Sequence of chain 2.A:
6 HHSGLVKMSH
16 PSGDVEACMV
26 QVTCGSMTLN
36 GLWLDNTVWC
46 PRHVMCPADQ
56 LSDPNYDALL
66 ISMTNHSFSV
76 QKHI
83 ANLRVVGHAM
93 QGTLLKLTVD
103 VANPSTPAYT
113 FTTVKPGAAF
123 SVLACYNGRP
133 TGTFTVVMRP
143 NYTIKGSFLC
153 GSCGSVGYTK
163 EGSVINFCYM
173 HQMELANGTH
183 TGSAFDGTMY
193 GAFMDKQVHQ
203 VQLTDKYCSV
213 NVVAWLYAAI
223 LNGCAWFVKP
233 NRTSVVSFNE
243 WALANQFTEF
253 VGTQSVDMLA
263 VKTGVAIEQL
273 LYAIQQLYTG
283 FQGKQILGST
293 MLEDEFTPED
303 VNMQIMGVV

Binding-site contacts:
Ligand atom C5 contacts residue GLN199 of chain 2.A at 3.8 Å.
Ligand atom C9 contacts residue SER154 of chain 2.A at 3.8 Å.
Ligand atom O2 contacts residue GLU176 of chain 2.A at 3.6 Å.
Ligand atom O4 contacts residue GLN199 of chain 2.A at 3.7 Å.
Ligand atom O1 contacts residue GLU176 of chain 2.A at 2.9 Å (salt-bridge).
Ligand atom N1 contacts residue GLN199 of chain 2.A at 3.0 Å (h-bond).
Ligand atom N2 contacts residue CYS155 of chain 2.A at 2.9 Å (h-bond).
Ligand atom C21 contacts residue HIS201 of chain 2.A at 3.4 Å.
Ligand atom C9 contacts residue CYS155 of chain 2.A at 3.3 Å (hydrophobic).
Ligand atom O2 contacts residue HIS182 of chain 2.A at 3.3 Å.
Ligand atom C8 contacts residue CYS155 of chain 2.A at 2.7 Å (hydrophobic).
Ligand atom C23 contacts residue ALA178 of chain 2.A at 3.6 Å (hydrophobic).
Ligand atom C15 contacts residue GLU176 of chain 2.A at 3.6 Å.
Ligand atom C14 contacts residue CYS155 of chain 2.A at 1.8 Å (hydrophobic).
Ligand atom O1 contacts residue MET175 of chain 2.A at 3.4 Å.
Ligand atom O2 contacts residue HIS173 of chain 2.A at 2.6 Å (h-bond).
Ligand atom C6 contacts residue MET175 of chain 2.A at 3.8 Å (hydrophobic).
Ligand atom C9 contacts residue HIS173 of chain 2.A at 3.6 Å.
Ligand atom C11 contacts residue HIS173 of chain 2.A at 3.6 Å.
Ligand atom C5 contacts residue LEU56 of chain 2.A at 3.5 Å (hydrophobic).
Ligand atom O5 contacts residue GLU176 of chain 2.A at 3.7 Å.
Ligand atom C6 contacts residue ASP197 of chain 2.A at 3.6 Å.
Ligand atom O5 contacts residue GLN199 of chain 2.A at 3.8 Å.
Ligand atom C21 contacts residue VAL200 of chain 2.A at 3.5 Å (hydrophobic).
Ligand atom C2 contacts residue GLN199 of chain 2.A at 3.8 Å.
Ligand atom C16 contacts residue GLU176 of chain 2.A at 3.1 Å.
Ligand atom N3 contacts residue GLU176 of chain 2.A at 3.2 Å (salt-bridge).
Ligand atom C7 contacts residue GLN174 of chain 2.A at 3.8 Å.
Ligand atom C3 contacts residue GLN199 of chain 2.A at 3.6 Å.
Ligand atom C5 contacts residue ASP197 of chain 2.A at 3.8 Å.
Ligand atom C2 contacts residue MET175 of chain 2.A at 3.6 Å (hydrophobic).
Ligand atom O2 contacts residue PHE150 of chain 2.A at 3.3 Å.
Ligand atom N3 contacts residue PHE150 of chain 2.A at 3.4 Å (h-bond).
Ligand atom C11 contacts residue GLU176 of chain 2.A at 3.6 Å.
Ligand atom C9 contacts residue LEU151 of chain 2.A at 3.8 Å (hydrophobic).
Ligand atom N2 contacts residue GLN174 of chain 2.A at 3.0 Å (h-bond).
Ligand atom C2 contacts residue GLN174 of chain 2.A at 3.6 Å.
Ligand atom O3 contacts residue CYS155 of chain 2.A at 2.6 Å (h-bond).
Ligand atom O3 contacts residue HIS48 of chain 2.A at 3.1 Å (h-bond).
Ligand atom O3 contacts residue MET32 of chain 2.A at 3.7 Å.

The small molecule below binds the protein below.
Small molecule (SMILES): CC(C)C[C@H](NC(=O)OC[C@H]1C[C@@H]1C1CCCCC1)C(=O)N[C@@H](C[C@@H]1CCNC1=O)[C@H](O)[S+](=O)(O)O